Sequence of chain 2.A:
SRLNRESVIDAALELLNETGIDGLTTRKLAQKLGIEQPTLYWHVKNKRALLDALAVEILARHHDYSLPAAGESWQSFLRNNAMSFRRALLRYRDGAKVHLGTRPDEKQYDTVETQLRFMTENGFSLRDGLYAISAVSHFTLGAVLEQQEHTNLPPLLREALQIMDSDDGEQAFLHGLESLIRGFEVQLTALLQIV

Sequence of chain 1.A:
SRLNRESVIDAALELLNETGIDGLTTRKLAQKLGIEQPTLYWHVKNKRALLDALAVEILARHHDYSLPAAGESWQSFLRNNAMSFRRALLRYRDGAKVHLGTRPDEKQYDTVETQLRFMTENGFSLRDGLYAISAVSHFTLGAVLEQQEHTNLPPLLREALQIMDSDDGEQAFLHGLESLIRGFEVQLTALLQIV

A protein and the small-molecule ligand that binds it are described below.
Small molecule (SMILES): CN(C)[C@@H]1C(O)=C(C(N)=O)C(=O)[C@@]2(O)C(=O)C[C@@H]([C@]3(C)OC(=O)c4c(O)ccc(Cl)c43)C[C@@H]12

Binding-site contacts:
Ligand atom C2' contacts residue HIS63 of chain 2.A at 3.6 Å.
Ligand atom O3 contacts residue GLN115 of chain 2.A at 2.6 Å (h-bond).
Ligand atom C5 contacts residue SER137 of chain 2.A at 3.5 Å.
Ligand atom C4' contacts residue SER137 of chain 2.A at 3.8 Å.
Ligand atom N2' contacts residue LEU59 of chain 2.A at 3.8 Å.
Ligand atom C3 contacts residue GLN115 of chain 2.A at 3.3 Å.
Ligand atom C4 contacts residue GLN115 of chain 2.A at 3.4 Å.
Ligand atom C4D contacts residue ILE133 of chain 2.A at 3.9 Å (hydrophobic).
Ligand atom C4 contacts residue ASN81 of chain 2.A at 3.7 Å.
Ligand atom CL7 contacts residue SER137 of chain 2.A at 3.6 Å.
Ligand atom O3 contacts residue HIS63 of chain 2.A at 3.2 Å (h-bond).
Ligand atom C2' contacts residue GLN115 of chain 2.A at 3.8 Å.
Ligand atom C9 contacts residue ARG103 of chain 2.A at 3.3 Å.
Ligand atom C10 contacts residue LEU173 of chain 1.A at 3.8 Å (hydrophobic).
Ligand atom O6 contacts residue VAL112 of chain 2.A at 3.5 Å.
Ligand atom N4 contacts residue ASN81 of chain 2.A at 2.6 Å (h-bond).
Ligand atom O4B contacts residue PHE85 of chain 2.A at 3.3 Å.
Ligand atom C5A contacts residue SER137 of chain 2.A at 3.6 Å.
Ligand atom O10 contacts residue LEU173 of chain 1.A at 3.3 Å.
Ligand atom C4' contacts residue ASN81 of chain 2.A at 3.4 Å.
Ligand atom C6' contacts residue ILE133 of chain 2.A at 3.5 Å (hydrophobic).
Ligand atom O2' contacts residue SER66 of chain 2.A at 3.4 Å.
Ligand atom O1 contacts residue VAL112 of chain 2.A at 3.9 Å.
Ligand atom O2' contacts residue GLN115 of chain 2.A at 3.1 Å (h-bond).
Ligand atom C4A contacts residue SER137 of chain 2.A at 3.2 Å.
Ligand atom O12 contacts residue HIS99 of chain 2.A at 3.0 Å (h-bond).
Ligand atom O11 contacts residue LEU169 of chain 1.A at 3.6 Å.
Ligand atom O3 contacts residue ASN81 of chain 2.A at 2.9 Å (h-bond).
Ligand atom O10 contacts residue PRO104 of chain 2.A at 3.4 Å.
Ligand atom C11 contacts residue PRO104 of chain 2.A at 3.5 Å (hydrophobic).
Ligand atom O12 contacts residue PHE85 of chain 2.A at 3.8 Å.
Ligand atom C3 contacts residue HIS63 of chain 2.A at 3.8 Å.
Ligand atom C4' contacts residue PHE85 of chain 2.A at 3.3 Å (hydrophobic).
Ligand atom CL7 contacts residue HIS138 of chain 2.A at 3.6 Å.
Ligand atom C4D contacts residue ASN81 of chain 2.A at 2.9 Å.
Ligand atom O11 contacts residue PRO104 of chain 2.A at 2.9 Å.
Ligand atom C4D contacts residue SER137 of chain 2.A at 3.4 Å.
Ligand atom C10 contacts residue ARG103 of chain 2.A at 3.6 Å.
Ligand atom O10 contacts residue ARG103 of chain 2.A at 2.9 Å.
Ligand atom O2' contacts residue HIS63 of chain 2.A at 3.2 Å (h-bond).